A protein and the small-molecule ligand that binds it are described below.
Small molecule (SMILES): CC(=O)N[C@H]1[C@H](O[C@H]2[C@H](O)[C@@H](NC(C)=O)CO[C@@H]2CO)O[C@H](CO)[C@@H](O)[C@@H]1O

Sequence of chain 1.B:
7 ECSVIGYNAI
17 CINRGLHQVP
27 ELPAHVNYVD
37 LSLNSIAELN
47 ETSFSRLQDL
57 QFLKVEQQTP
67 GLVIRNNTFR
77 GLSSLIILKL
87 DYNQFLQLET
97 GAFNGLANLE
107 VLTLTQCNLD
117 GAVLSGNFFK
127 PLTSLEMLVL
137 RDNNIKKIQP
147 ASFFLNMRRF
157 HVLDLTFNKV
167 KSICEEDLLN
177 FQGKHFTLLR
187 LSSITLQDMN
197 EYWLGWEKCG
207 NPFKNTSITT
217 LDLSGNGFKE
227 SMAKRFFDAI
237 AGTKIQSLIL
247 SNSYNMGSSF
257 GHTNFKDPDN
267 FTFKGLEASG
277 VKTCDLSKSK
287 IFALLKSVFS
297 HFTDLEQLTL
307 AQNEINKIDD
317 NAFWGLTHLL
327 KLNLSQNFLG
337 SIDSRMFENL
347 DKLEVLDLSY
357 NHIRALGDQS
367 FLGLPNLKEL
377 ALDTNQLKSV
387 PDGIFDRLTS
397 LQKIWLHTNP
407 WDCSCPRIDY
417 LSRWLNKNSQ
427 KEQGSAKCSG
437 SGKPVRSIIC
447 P

Binding-site contacts:
Ligand atom C8 contacts residue SER213 of chain 1.B at 3.6 Å.
Ligand atom C3 contacts residue ASN211 of chain 1.B at 3.8 Å.
Ligand atom C8 contacts residue LYS180 of chain 1.B at 3.9 Å.
Ligand atom O7 contacts residue ASN211 of chain 1.B at 3.4 Å (h-bond).
Ligand atom C7 contacts residue THR212 of chain 1.B at 4.4 Å.
Ligand atom N2 contacts residue ASN211 of chain 1.B at 3.0 Å (h-bond).
Ligand atom C8 contacts residue ASN211 of chain 1.B at 3.6 Å.
Ligand atom C2 contacts residue ASN211 of chain 1.B at 2.5 Å.
Ligand atom O7 contacts residue THR212 of chain 1.B at 4.2 Å.
Ligand atom C8 contacts residue GLY179 of chain 1.B at 4.0 Å.
Ligand atom C8 contacts residue THR212 of chain 1.B at 4.1 Å.
Ligand atom C1 contacts residue ASN211 of chain 1.B at 1.4 Å.
Ligand atom O5 contacts residue ASN211 of chain 1.B at 2.3 Å (h-bond).
Ligand atom C4 contacts residue ASN211 of chain 1.B at 4.1 Å.
Ligand atom C7 contacts residue ASN211 of chain 1.B at 3.4 Å.
Ligand atom C5 contacts residue ASN211 of chain 1.B at 3.7 Å.